Sequence of chain 1.A:
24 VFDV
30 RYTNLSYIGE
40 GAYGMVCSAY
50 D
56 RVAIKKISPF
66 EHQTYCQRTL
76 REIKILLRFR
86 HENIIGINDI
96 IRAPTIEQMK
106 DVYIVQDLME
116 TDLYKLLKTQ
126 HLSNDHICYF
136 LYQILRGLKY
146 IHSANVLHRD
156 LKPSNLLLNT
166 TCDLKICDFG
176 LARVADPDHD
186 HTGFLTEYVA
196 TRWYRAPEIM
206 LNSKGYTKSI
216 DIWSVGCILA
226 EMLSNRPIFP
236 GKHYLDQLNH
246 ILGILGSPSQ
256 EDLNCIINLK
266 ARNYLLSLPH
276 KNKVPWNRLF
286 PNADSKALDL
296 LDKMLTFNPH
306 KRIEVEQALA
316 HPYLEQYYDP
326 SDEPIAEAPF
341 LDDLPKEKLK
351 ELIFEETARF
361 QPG

The small molecule below binds the protein below.
Small molecule (SMILES): CS[C@@]1(C(=O)Nc2ccc3[nH]nc(-c4ccc(F)cc4)c3c2)CCN(CC(=O)N2CCN(c3ccc(-c4ncccn4)cc3)CC2)C1

Binding-site contacts:
Ligand atom C18 contacts residue SER159 of chain 1.A at 3.6 Å.
Ligand atom F contacts residue THR116 of chain 1.A at 3.5 Å.
Ligand atom C31 contacts residue ALA41 of chain 1.A at 3.1 Å (hydrophobic).
Ligand atom C33 contacts residue TYR70 of chain 1.A at 3.5 Å (hydrophobic).
Ligand atom C8 contacts residue LEU162 of chain 1.A at 3.5 Å (hydrophobic).
Ligand atom C32 contacts residue ALA41 of chain 1.A at 3.4 Å (hydrophobic).
Ligand atom O1 contacts residue GLU77 of chain 1.A at 3.5 Å (salt-bridge).
Ligand atom C19 contacts residue ASP173 of chain 1.A at 3.3 Å.
Ligand atom C17 contacts residue MET114 of chain 1.A at 3.2 Å (hydrophobic).
Ligand atom N3 contacts residue MET114 of chain 1.A at 3.3 Å (h-bond).
Ligand atom C31 contacts residue TYR70 of chain 1.A at 3.5 Å (hydrophobic).
Ligand atom C28 contacts residue ALA41 of chain 1.A at 3.5 Å (hydrophobic).
Ligand atom N7 contacts residue TYR70 of chain 1.A at 3.2 Å.
Ligand atom C6 contacts residue GLN111 of chain 1.A at 3.4 Å.
Ligand atom C8 contacts residue ALA58 of chain 1.A at 3.6 Å (hydrophobic).
Ligand atom C21 contacts residue ASP173 of chain 1.A at 3.6 Å.
Ligand atom C16 contacts residue GLU115 of chain 1.A at 3.4 Å.
Ligand atom C20 contacts residue GLU77 of chain 1.A at 3.6 Å.
Ligand atom N6 contacts residue ALA41 of chain 1.A at 3.1 Å (h-bond).
Ligand atom C34 contacts residue TYR70 of chain 1.A at 3.3 Å (hydrophobic).
Ligand atom C34 contacts residue ALA41 of chain 1.A at 3.5 Å (hydrophobic).
Ligand atom C29 contacts residue TYR70 of chain 1.A at 3.5 Å (hydrophobic).
Ligand atom O contacts residue LYS60 of chain 1.A at 3.2 Å (salt-bridge).
Ligand atom C18 contacts residue ASN160 of chain 1.A at 3.1 Å.
Ligand atom N6 contacts residue TYR70 of chain 1.A at 3.4 Å.
Ligand atom C23 contacts residue THR74 of chain 1.A at 3.6 Å.
Ligand atom C contacts residue ASP173 of chain 1.A at 3.6 Å.
Ligand atom C1 contacts residue TYR42 of chain 1.A at 3.3 Å (hydrophobic).
Ligand atom F contacts residue LYS120 of chain 1.A at 3.6 Å.
Ligand atom C32 contacts residue TYR70 of chain 1.A at 3.4 Å (hydrophobic).
Ligand atom N7 contacts residue ALA41 of chain 1.A at 3.3 Å (h-bond).
Ligand atom N2 contacts residue MET114 of chain 1.A at 2.8 Å (h-bond).
Ligand atom C2 contacts residue TYR42 of chain 1.A at 3.6 Å (hydrophobic).
Ligand atom N contacts residue LYS60 of chain 1.A at 3.3 Å (salt-bridge).
Ligand atom N3 contacts residue ASP112 of chain 1.A at 2.8 Å (salt-bridge).
Ligand atom C18 contacts residue CYS172 of chain 1.A at 3.3 Å (hydrophobic).
Ligand atom F contacts residue GLU115 of chain 1.A at 3.5 Å.
Ligand atom C16 contacts residue ILE37 of chain 1.A at 3.5 Å (hydrophobic).
Ligand atom O1 contacts residue LYS60 of chain 1.A at 2.9 Å (salt-bridge).
Ligand atom N3 contacts residue ALA58 of chain 1.A at 3.4 Å.